The protein below binds the small molecule below.
Small molecule (SMILES): OC[C@H]1O[C@H](O)[C@@H](O)[C@@H](O)[C@@H]1O

Sequence of chain 2.A:
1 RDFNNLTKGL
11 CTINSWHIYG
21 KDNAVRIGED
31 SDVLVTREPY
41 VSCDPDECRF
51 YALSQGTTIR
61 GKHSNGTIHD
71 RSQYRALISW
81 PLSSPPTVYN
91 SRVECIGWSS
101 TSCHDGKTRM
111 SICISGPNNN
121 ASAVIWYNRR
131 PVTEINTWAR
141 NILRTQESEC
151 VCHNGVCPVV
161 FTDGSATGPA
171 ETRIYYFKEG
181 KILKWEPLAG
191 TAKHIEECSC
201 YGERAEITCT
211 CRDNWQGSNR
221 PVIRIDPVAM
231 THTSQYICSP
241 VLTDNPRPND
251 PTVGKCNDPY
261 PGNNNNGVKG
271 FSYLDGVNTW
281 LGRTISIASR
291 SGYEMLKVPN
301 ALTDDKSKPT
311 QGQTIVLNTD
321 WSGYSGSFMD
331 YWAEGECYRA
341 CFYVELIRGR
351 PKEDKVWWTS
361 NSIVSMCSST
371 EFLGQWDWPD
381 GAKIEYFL

Binding-site contacts:
Ligand atom C1 contacts residue BMA3 of chain 1.B at 3.4 Å.
Ligand atom O2 contacts residue BMA3 of chain 1.B at 4.3 Å.
Ligand atom C5 contacts residue PRO309 of chain 2.A at 4.1 Å (hydrophobic).
Ligand atom O4 contacts residue BMA3 of chain 1.B at 4.4 Å.
Ligand atom C6 contacts residue PRO309 of chain 2.A at 3.6 Å (hydrophobic).
Ligand atom C5 contacts residue BMA3 of chain 1.B at 3.2 Å.
Ligand atom O5 contacts residue THR310 of chain 2.A at 4.3 Å.
Ligand atom C2 contacts residue BMA3 of chain 1.B at 3.0 Å.
Ligand atom C6 contacts residue BMA3 of chain 1.B at 4.5 Å.
Ligand atom C5 contacts residue THR310 of chain 2.A at 3.5 Å.
Ligand atom O5 contacts residue BMA3 of chain 1.B at 2.6 Å (h-bond).
Ligand atom C4 contacts residue BMA3 of chain 1.B at 3.7 Å.
Ligand atom C6 contacts residue THR310 of chain 2.A at 3.8 Å.
Ligand atom C3 contacts residue BMA3 of chain 1.B at 3.1 Å.
Ligand atom O5 contacts residue PRO309 of chain 2.A at 4.3 Å.
Ligand atom O3 contacts residue BMA3 of chain 1.B at 4.3 Å.
Ligand atom O4 contacts residue THR310 of chain 2.A at 3.4 Å (h-bond).
Ligand atom C3 contacts residue THR310 of chain 2.A at 4.2 Å.
Ligand atom C4 contacts residue THR310 of chain 2.A at 3.9 Å.